This protein binds this small molecule.
Small molecule (SMILES): O=C1c2cc(-c3ccc(O)cc3)cc(Cc3ccccc3)c2C[C@@H]1Cc1ccc(O)cc1

Binding-site contacts:
Ligand atom C27 contacts residue TRP95 of chain 1.H at 3.4 Å (hydrophobic).
Ligand atom C24 contacts residue MET28 of chain 1.H at 3.4 Å (hydrophobic).
Ligand atom C27 contacts residue MET28 of chain 1.H at 3.4 Å (hydrophobic).
Ligand atom C20 contacts residue TYR141 of chain 1.H at 3.4 Å (hydrophobic).
Ligand atom O03 contacts residue MET28 of chain 1.H at 3.6 Å.
Ligand atom C26 contacts residue MET28 of chain 1.H at 3.6 Å (hydrophobic).
Ligand atom O02 contacts residue GLY118 of chain 1.H at 3.6 Å.
Ligand atom C08 contacts residue GLY118 of chain 1.H at 3.4 Å.
Ligand atom C26 contacts residue TRP95 of chain 1.H at 3.4 Å (hydrophobic).
Ligand atom C26 contacts residue HIS25 of chain 1.H at 3.5 Å.
Ligand atom C07 contacts residue HIS178 of chain 1.H at 3.4 Å.
Ligand atom O03 contacts residue TRP95 of chain 1.H at 3.0 Å (h-bond).
Ligand atom C01 contacts residue TYR193 of chain 1.H at 3.4 Å (hydrophobic).
Ligand atom C29 contacts residue MET28 of chain 1.H at 3.6 Å (hydrophobic).
Ligand atom O03 contacts residue HIS25 of chain 1.H at 2.8 Å (h-bond).
Ligand atom C25 contacts residue TRP182 of chain 1.H at 3.6 Å (hydrophobic).
Ligand atom C22 contacts residue MET28 of chain 1.H at 3.6 Å (hydrophobic).
Ligand atom C07 contacts residue GLY118 of chain 1.H at 3.5 Å.
Ligand atom C05 contacts residue HIS178 of chain 1.H at 3.7 Å.
Ligand atom C18 contacts residue ALA49 of chain 1.H at 3.6 Å (hydrophobic).
Ligand atom C11 contacts residue TRP117 of chain 1.H at 3.7 Å (hydrophobic).
Ligand atom C27 contacts residue TYR91 of chain 1.H at 3.2 Å (hydrophobic).
Ligand atom C28 contacts residue TYR91 of chain 1.H at 2.9 Å (hydrophobic).
Ligand atom O03 contacts residue TYR91 of chain 1.H at 2.8 Å (h-bond).
Ligand atom C27 contacts residue HIS25 of chain 1.H at 3.6 Å.
Ligand atom C26 contacts residue TRP182 of chain 1.H at 3.7 Å (hydrophobic).
Ligand atom C06 contacts residue PHE122 of chain 1.H at 3.5 Å (hydrophobic).
Ligand atom C28 contacts residue MET28 of chain 1.H at 3.5 Å (hydrophobic).
Ligand atom O01 contacts residue HIS178 of chain 1.H at 2.8 Å.
Ligand atom C21 contacts residue MET28 of chain 1.H at 3.5 Å (hydrophobic).
Ligand atom C03 contacts residue LEU121 of chain 1.H at 3.6 Å (hydrophobic).
Ligand atom O01 contacts residue ILE114 of chain 1.H at 3.5 Å.
Ligand atom O01 contacts residue TRP182 of chain 1.H at 3.6 Å.
Ligand atom C16 contacts residue LEU32 of chain 1.H at 3.7 Å (hydrophobic).
Ligand atom C08 contacts residue HIS178 of chain 1.H at 3.7 Å.
Ligand atom C09 contacts residue ILE114 of chain 1.H at 3.7 Å (hydrophobic).
Ligand atom C06 contacts residue HIS178 of chain 1.H at 3.4 Å.
Ligand atom O01 contacts residue TYR193 of chain 1.H at 3.5 Å (h-bond).
Ligand atom C08 contacts residue ILE114 of chain 1.H at 3.4 Å (hydrophobic).
Ligand atom C17 contacts residue LYS48 of chain 1.H at 3.6 Å.

Sequence of chain 1.H:
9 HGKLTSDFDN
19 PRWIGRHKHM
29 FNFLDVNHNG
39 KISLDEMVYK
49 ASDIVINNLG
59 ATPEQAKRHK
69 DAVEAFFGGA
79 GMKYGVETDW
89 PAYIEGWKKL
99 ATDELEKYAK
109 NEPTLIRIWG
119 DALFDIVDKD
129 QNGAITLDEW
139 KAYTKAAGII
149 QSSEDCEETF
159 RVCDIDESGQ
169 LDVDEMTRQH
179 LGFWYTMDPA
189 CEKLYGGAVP